Binding-site contacts:
Ligand atom C8 contacts residue ASN157 of chain 60.A at 3.9 Å.
Ligand atom O5 contacts residue MET151 of chain 60.A at 3.9 Å.
Ligand atom N2 contacts residue ASN154 of chain 60.A at 2.9 Å (h-bond).
Ligand atom C1 contacts residue MET151 of chain 60.A at 4.1 Å (hydrophobic).
Ligand atom O7 contacts residue ASN154 of chain 60.A at 4.0 Å.
Ligand atom C3 contacts residue ASN154 of chain 60.A at 3.8 Å.
Ligand atom O5 contacts residue THR156 of chain 60.A at 4.0 Å.
Ligand atom C6 contacts residue THR156 of chain 60.A at 3.7 Å.
Ligand atom C2 contacts residue ASN154 of chain 60.A at 2.4 Å.
Ligand atom N2 contacts residue GLY150 of chain 60.A at 3.5 Å (h-bond).
Ligand atom O5 contacts residue THR156 of chain 60.A at 4.0 Å.
Ligand atom C5 contacts residue ASN154 of chain 60.A at 3.6 Å.
Ligand atom C7 contacts residue ASN154 of chain 60.A at 3.7 Å.
Ligand atom C1 contacts residue THR156 of chain 60.A at 4.3 Å.
Ligand atom C6 contacts residue MET151 of chain 60.A at 4.5 Å (hydrophobic).
Ligand atom C2 contacts residue GLY150 of chain 60.A at 3.7 Å.
Ligand atom C6 contacts residue THR156 of chain 60.A at 4.0 Å.
Ligand atom C7 contacts residue GLY150 of chain 60.A at 3.1 Å.
Ligand atom O7 contacts residue GLY150 of chain 60.A at 2.9 Å (h-bond).
Ligand atom O6 contacts residue MET151 of chain 60.A at 4.2 Å.
Ligand atom C5 contacts residue THR156 of chain 60.A at 4.2 Å.
Ligand atom C3 contacts residue MET151 of chain 60.A at 4.0 Å (hydrophobic).
Ligand atom O7 contacts residue HIS148 of chain 60.A at 3.6 Å (h-bond).
Ligand atom C2 contacts residue MET151 of chain 60.A at 4.2 Å (hydrophobic).
Ligand atom O7 contacts residue THR156 of chain 60.A at 4.5 Å.
Ligand atom C1 contacts residue ASN154 of chain 60.A at 1.4 Å.
Ligand atom C8 contacts residue GLY150 of chain 60.A at 3.8 Å.
Ligand atom O6 contacts residue THR156 of chain 60.A at 4.5 Å.
Ligand atom C1 contacts residue GLY150 of chain 60.A at 3.9 Å.
Ligand atom C4 contacts residue ASN154 of chain 60.A at 4.2 Å.
Ligand atom C6 contacts residue ASP161 of chain 60.A at 3.6 Å.
Ligand atom C8 contacts residue THR156 of chain 60.A at 4.5 Å.
Ligand atom C6 contacts residue ASN157 of chain 60.A at 3.5 Å.
Ligand atom O5 contacts residue ASN154 of chain 60.A at 2.3 Å (h-bond).
Ligand atom C4 contacts residue MET151 of chain 60.A at 3.9 Å (hydrophobic).
Ligand atom O5 contacts residue ASN157 of chain 60.A at 4.3 Å.
Ligand atom C5 contacts residue MET151 of chain 60.A at 3.8 Å (hydrophobic).
Ligand atom C5 contacts residue THR156 of chain 60.A at 3.9 Å.

The protein below binds the small molecule below.
Small molecule (SMILES): CC(=O)N[C@H]1[C@H](O[C@H]2[C@H](O)[C@@H](NC(C)=O)CO[C@@H]2CO[C@@H]2O[C@@H](C)[C@@H](O)[C@@H](O)[C@@H]2O)O[C@H](CO)[C@@H](O)[C@@H]1O

Sequence of chain 60.A:
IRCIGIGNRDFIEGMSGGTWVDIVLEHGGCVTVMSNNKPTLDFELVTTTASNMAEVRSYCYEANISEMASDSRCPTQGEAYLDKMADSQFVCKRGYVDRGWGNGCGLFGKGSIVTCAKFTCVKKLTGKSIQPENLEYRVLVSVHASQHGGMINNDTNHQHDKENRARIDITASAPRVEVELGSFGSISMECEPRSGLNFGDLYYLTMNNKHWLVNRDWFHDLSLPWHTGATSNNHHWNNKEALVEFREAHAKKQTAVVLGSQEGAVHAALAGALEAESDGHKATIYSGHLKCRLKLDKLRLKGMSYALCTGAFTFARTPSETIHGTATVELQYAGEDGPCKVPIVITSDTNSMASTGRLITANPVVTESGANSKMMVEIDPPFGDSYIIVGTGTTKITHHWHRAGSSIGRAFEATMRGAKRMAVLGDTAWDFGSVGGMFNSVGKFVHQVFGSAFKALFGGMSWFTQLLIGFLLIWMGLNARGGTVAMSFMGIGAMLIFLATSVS